Binding-site contacts:
Ligand atom C7 contacts residue ASN87 of chain 3.Q at 3.6 Å.
Ligand atom C2 contacts residue ASN87 of chain 3.Q at 2.4 Å.
Ligand atom N2 contacts residue ASN87 of chain 3.Q at 2.9 Å (h-bond).
Ligand atom C5 contacts residue LEU151 of chain 3.Q at 4.1 Å (hydrophobic).
Ligand atom O4 contacts residue LEU151 of chain 3.Q at 3.7 Å.
Ligand atom C6 contacts residue LEU151 of chain 3.Q at 3.8 Å (hydrophobic).
Ligand atom O7 contacts residue ASP85 of chain 3.Q at 4.3 Å.
Ligand atom C1 contacts residue ASN87 of chain 3.Q at 1.4 Å.
Ligand atom C4 contacts residue ASN87 of chain 3.Q at 4.2 Å.
Ligand atom C4 contacts residue LEU151 of chain 3.Q at 4.4 Å (hydrophobic).
Ligand atom C5 contacts residue SER89 of chain 3.Q at 4.3 Å.
Ligand atom O6 contacts residue LEU151 of chain 3.Q at 3.4 Å.
Ligand atom C3 contacts residue ASN87 of chain 3.Q at 3.7 Å.
Ligand atom C5 contacts residue ASN87 of chain 3.Q at 3.7 Å.
Ligand atom C1 contacts residue SER89 of chain 3.Q at 4.5 Å.
Ligand atom O5 contacts residue SER79 of chain 3.Q at 4.4 Å.
Ligand atom O5 contacts residue ASN87 of chain 3.Q at 2.3 Å (h-bond).
Ligand atom O7 contacts residue ASN87 of chain 3.Q at 3.9 Å.
Ligand atom O5 contacts residue SER89 of chain 3.Q at 4.1 Å.

Sequence of chain 3.Q:
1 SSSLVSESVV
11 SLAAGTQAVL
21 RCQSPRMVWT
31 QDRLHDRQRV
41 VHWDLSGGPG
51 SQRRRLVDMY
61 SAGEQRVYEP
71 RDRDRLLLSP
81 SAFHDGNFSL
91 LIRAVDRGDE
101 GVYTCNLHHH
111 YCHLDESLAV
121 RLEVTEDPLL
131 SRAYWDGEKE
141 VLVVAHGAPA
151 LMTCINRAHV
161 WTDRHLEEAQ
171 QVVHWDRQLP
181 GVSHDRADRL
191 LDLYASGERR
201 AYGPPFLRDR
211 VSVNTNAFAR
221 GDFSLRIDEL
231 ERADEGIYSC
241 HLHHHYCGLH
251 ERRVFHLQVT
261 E

This small molecule binds to this protein.
Small molecule (SMILES): CC(=O)N[C@@H]1[C@@H](O)[C@H](O)[C@@H](CO)O[C@H]1O